Sequence of chain 1.B:
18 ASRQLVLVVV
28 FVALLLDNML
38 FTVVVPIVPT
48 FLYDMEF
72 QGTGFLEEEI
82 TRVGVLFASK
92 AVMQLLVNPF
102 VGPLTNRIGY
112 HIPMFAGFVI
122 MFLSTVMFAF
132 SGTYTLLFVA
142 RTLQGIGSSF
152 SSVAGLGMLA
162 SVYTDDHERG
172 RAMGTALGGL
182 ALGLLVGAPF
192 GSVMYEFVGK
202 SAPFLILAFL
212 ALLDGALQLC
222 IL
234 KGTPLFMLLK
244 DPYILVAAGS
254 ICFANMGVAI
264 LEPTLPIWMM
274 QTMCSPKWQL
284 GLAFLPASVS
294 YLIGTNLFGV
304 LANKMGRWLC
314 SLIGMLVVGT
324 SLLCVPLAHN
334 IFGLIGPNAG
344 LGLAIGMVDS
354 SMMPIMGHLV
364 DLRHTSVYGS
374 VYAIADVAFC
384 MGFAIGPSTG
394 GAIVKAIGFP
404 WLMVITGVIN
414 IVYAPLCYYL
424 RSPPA

A small-molecule ligand and the protein it binds are described below.
Small molecule (SMILES): COC(=O)[C@H]1[C@H]2C[C@@H]3c4[nH]c5cc(OC)ccc5c4CCN3C[C@H]2C[C@@H](OC(=O)c2cc(OC)c(OC)c(OC)c2)[C@@H]1OC

Binding-site contacts:
Ligand atom O19 contacts residue LEU185 of chain 1.B at 3.5 Å.
Ligand atom N21 contacts residue VAL261 of chain 1.B at 3.6 Å.
Ligand atom C40 contacts residue TYR375 of chain 1.B at 3.4 Å (hydrophobic).
Ligand atom O39 contacts residue TYR375 of chain 1.B at 3.1 Å.
Ligand atom C11 contacts residue LEU185 of chain 1.B at 3.8 Å (hydrophobic).
Ligand atom C22 contacts residue LEU185 of chain 1.B at 3.5 Å (hydrophobic).
Ligand atom O18 contacts residue ASN35 of chain 1.B at 3.3 Å (h-bond).
Ligand atom C22 contacts residue GLU265 of chain 1.B at 3.6 Å.
Ligand atom C11 contacts residue VAL261 of chain 1.B at 3.6 Å (hydrophobic).
Ligand atom C13 contacts residue ASN258 of chain 1.B at 3.4 Å.
Ligand atom C42 contacts residue ALA378 of chain 1.B at 3.7 Å (hydrophobic).
Ligand atom C40 contacts residue ASP379 of chain 1.B at 3.5 Å.
Ligand atom C17 contacts residue ASN35 of chain 1.B at 3.3 Å.
Ligand atom C22 contacts residue VAL261 of chain 1.B at 3.5 Å (hydrophobic).
Ligand atom C23 contacts residue LEU185 of chain 1.B at 3.6 Å (hydrophobic).
Ligand atom C29 contacts residue PHE287 of chain 1.B at 3.4 Å (hydrophobic).
Ligand atom C27 contacts residue GLU265 of chain 1.B at 3.1 Å.
Ligand atom C36 contacts residue LEU178 of chain 1.B at 3.7 Å (hydrophobic).
Ligand atom C1 contacts residue LEU181 of chain 1.B at 3.4 Å (hydrophobic).
Ligand atom C12 contacts residue VAL261 of chain 1.B at 3.6 Å (hydrophobic).
Ligand atom O41 contacts residue LEU178 of chain 1.B at 3.8 Å.
Ligand atom C20 contacts residue ASN35 of chain 1.B at 3.4 Å.
Ligand atom O28 contacts residue THR39 of chain 1.B at 3.5 Å.
Ligand atom C16 contacts residue ASN35 of chain 1.B at 3.7 Å.
Ligand atom C12 contacts residue LEU185 of chain 1.B at 3.8 Å (hydrophobic).
Ligand atom O41 contacts residue TYR375 of chain 1.B at 3.5 Å.
Ligand atom C23 contacts residue VAL261 of chain 1.B at 3.5 Å (hydrophobic).
Ligand atom C40 contacts residue ALA378 of chain 1.B at 3.6 Å (hydrophobic).
Ligand atom C42 contacts residue VAL374 of chain 1.B at 3.5 Å (hydrophobic).
Ligand atom O30 contacts residue PHE382 of chain 1.B at 3.8 Å.
Ligand atom O39 contacts residue ALA378 of chain 1.B at 3.3 Å.
Ligand atom C35 contacts residue LEU178 of chain 1.B at 3.4 Å (hydrophobic).
Ligand atom O43 contacts residue LEU178 of chain 1.B at 3.1 Å.
Ligand atom O32 contacts residue TYR294 of chain 1.B at 3.7 Å.
Ligand atom C14 contacts residue ASN258 of chain 1.B at 3.7 Å.
Ligand atom N21 contacts residue LEU185 of chain 1.B at 3.6 Å.
Ligand atom C1 contacts residue ASN35 of chain 1.B at 3.4 Å.
Ligand atom O19 contacts residue ASN35 of chain 1.B at 3.3 Å (h-bond).
Ligand atom C20 contacts residue PHE38 of chain 1.B at 3.4 Å (hydrophobic).
Ligand atom C38 contacts residue PHE382 of chain 1.B at 3.7 Å (hydrophobic).